Sequence of chain 1.B:
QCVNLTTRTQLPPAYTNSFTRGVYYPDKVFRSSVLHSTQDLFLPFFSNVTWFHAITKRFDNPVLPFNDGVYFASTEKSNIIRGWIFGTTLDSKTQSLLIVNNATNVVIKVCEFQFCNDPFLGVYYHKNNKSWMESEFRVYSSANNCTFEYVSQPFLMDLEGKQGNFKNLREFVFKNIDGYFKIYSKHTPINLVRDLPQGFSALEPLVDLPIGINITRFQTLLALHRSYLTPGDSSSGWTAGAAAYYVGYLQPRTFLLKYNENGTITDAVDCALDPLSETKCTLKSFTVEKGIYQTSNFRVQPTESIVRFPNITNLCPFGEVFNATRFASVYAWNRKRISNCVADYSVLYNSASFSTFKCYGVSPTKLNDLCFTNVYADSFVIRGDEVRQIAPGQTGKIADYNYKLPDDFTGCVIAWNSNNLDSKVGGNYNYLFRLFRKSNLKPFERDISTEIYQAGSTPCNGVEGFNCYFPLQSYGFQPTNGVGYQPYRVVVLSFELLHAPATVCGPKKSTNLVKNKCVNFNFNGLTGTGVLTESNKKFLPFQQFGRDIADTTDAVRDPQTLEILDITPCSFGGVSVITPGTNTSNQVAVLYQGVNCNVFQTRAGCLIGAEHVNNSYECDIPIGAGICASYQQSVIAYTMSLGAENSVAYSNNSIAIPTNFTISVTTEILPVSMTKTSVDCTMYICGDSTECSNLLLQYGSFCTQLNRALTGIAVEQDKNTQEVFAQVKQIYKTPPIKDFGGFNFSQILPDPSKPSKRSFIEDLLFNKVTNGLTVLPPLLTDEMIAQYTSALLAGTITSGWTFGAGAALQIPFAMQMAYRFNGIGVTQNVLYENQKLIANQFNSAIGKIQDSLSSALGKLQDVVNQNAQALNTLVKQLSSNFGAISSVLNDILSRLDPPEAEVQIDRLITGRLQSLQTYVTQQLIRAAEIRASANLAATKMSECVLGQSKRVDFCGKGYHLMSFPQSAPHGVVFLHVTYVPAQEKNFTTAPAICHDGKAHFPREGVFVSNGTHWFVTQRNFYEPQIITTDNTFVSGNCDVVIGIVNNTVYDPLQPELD

A protein and the small-molecule ligand that binds it are described below.
Small molecule (SMILES): CC(=O)N[C@@H]1[C@@H](O)[C@H](O)[C@@H](CO)O[C@H]1O

Binding-site contacts:
Ligand atom C4 contacts residue ASN830 of chain 1.B at 4.2 Å.
Ligand atom O5 contacts residue ASN830 of chain 1.B at 2.4 Å (h-bond).
Ligand atom C2 contacts residue ASN830 of chain 1.B at 2.5 Å.
Ligand atom O5 contacts residue SER832 of chain 1.B at 3.3 Å (h-bond).
Ligand atom O7 contacts residue ASN830 of chain 1.B at 3.5 Å (h-bond).
Ligand atom C1 contacts residue SER832 of chain 1.B at 3.6 Å.
Ligand atom C5 contacts residue GLN833 of chain 1.B at 4.5 Å.
Ligand atom C6 contacts residue GLN833 of chain 1.B at 3.6 Å.
Ligand atom C7 contacts residue ASN830 of chain 1.B at 3.4 Å.
Ligand atom C5 contacts residue SER832 of chain 1.B at 3.6 Å.
Ligand atom C1 contacts residue ASN830 of chain 1.B at 1.4 Å.
Ligand atom C5 contacts residue ASN830 of chain 1.B at 3.7 Å.
Ligand atom C8 contacts residue ASN830 of chain 1.B at 4.5 Å.
Ligand atom O6 contacts residue GLN833 of chain 1.B at 3.7 Å.
Ligand atom C3 contacts residue ASN830 of chain 1.B at 3.8 Å.
Ligand atom N2 contacts residue ASN830 of chain 1.B at 2.9 Å (h-bond).
Ligand atom C6 contacts residue SER832 of chain 1.B at 4.0 Å.